A small-molecule ligand and the protein it binds are described below.
Small molecule (SMILES): CC(=O)N[C@@H]1[C@@H](O)[C@H](O)[C@@H](CO)O[C@H]1O

Binding-site contacts:
Ligand atom C1 contacts residue ASN119 of chain 1.A at 1.4 Å.
Ligand atom N2 contacts residue ASN119 of chain 1.A at 2.9 Å (h-bond).
Ligand atom O6 contacts residue ASP167 of chain 1.A at 4.3 Å.
Ligand atom O7 contacts residue GLU136 of chain 1.A at 4.2 Å.
Ligand atom C7 contacts residue ASN119 of chain 1.A at 3.7 Å.
Ligand atom C4 contacts residue ASN119 of chain 1.A at 4.0 Å.
Ligand atom O7 contacts residue ASN119 of chain 1.A at 3.9 Å.
Ligand atom C1 contacts residue ASP167 of chain 1.A at 4.2 Å.
Ligand atom C7 contacts residue GLU136 of chain 1.A at 4.4 Å.
Ligand atom C5 contacts residue ASN119 of chain 1.A at 3.5 Å.
Ligand atom O5 contacts residue ASN119 of chain 1.A at 2.2 Å (h-bond).
Ligand atom O5 contacts residue ASP167 of chain 1.A at 3.6 Å.
Ligand atom C2 contacts residue ASN119 of chain 1.A at 2.4 Å.
Ligand atom C3 contacts residue ASN119 of chain 1.A at 3.7 Å.
Ligand atom N2 contacts residue THR118 of chain 1.A at 4.3 Å.

Sequence of chain 1.A:
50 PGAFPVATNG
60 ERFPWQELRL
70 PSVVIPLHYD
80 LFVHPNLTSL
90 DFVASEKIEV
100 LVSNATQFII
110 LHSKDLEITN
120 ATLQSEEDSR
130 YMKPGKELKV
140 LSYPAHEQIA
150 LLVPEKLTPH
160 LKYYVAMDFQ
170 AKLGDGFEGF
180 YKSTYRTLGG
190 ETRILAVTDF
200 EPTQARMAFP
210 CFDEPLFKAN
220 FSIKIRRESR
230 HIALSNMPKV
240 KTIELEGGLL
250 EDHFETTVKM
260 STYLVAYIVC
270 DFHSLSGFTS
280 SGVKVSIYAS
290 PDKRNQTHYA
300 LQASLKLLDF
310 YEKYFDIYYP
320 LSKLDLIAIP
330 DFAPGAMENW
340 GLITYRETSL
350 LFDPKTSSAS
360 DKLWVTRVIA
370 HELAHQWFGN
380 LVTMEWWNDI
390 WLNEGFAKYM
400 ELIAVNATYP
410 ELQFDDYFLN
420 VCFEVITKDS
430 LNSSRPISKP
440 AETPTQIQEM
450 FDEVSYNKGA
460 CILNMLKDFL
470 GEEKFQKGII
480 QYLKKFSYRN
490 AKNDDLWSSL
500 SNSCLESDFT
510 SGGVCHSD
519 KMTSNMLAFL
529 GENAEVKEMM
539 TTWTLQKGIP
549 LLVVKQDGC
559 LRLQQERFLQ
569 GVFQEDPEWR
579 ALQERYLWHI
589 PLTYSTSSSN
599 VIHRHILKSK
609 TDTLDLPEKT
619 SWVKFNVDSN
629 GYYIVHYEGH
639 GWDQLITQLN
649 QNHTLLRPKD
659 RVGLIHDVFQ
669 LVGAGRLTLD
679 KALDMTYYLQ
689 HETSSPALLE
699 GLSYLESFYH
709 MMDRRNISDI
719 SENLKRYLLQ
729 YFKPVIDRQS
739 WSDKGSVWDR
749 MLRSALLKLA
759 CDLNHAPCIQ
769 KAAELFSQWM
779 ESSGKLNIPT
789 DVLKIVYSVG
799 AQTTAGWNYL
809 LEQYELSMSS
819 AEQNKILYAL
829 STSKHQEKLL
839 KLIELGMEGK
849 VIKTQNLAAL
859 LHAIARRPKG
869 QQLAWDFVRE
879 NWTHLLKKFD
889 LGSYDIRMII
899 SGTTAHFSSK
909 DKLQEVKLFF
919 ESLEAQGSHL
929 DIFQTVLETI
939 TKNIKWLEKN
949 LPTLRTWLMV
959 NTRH